A small-molecule ligand and the protein it binds are described below.
Small molecule (SMILES): O=C(O)CCCCCCCCCCCO

Sequence of chain 1.B:
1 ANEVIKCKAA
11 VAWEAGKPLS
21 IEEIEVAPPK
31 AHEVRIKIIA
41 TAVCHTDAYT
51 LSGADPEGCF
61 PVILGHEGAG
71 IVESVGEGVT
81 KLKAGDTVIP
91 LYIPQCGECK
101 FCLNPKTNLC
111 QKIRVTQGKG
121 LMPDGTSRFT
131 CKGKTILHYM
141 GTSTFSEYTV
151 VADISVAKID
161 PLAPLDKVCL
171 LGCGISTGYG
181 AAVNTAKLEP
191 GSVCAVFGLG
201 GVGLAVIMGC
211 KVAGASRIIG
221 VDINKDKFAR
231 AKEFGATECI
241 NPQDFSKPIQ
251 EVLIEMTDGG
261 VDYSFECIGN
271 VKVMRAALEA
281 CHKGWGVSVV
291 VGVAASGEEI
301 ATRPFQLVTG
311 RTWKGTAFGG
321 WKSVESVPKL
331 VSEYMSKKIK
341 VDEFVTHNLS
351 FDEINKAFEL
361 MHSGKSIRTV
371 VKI

Binding-site contacts:
Ligand atom C12 contacts residue LYS283 of chain 1.A at 3.6 Å.
Ligand atom C1 contacts residue CYS173 of chain 1.B at 3.5 Å (hydrophobic).
Ligand atom C10 contacts residue LEU109 of chain 1.B at 4.0 Å (hydrophobic).
Ligand atom C8 contacts residue ILE93 of chain 1.B at 4.0 Å (hydrophobic).
Ligand atom O13 contacts residue CYS44 of chain 1.B at 3.0 Å (h-bond).
Ligand atom O13 contacts residue HIS66 of chain 1.B at 3.5 Å (h-bond).
Ligand atom C2 contacts residue CYS173 of chain 1.B at 4.0 Å (hydrophobic).
Ligand atom O15 contacts residue ARG114 of chain 1.B at 4.2 Å.
Ligand atom O14 contacts residue ARG114 of chain 1.B at 3.0 Å.
Ligand atom C4 contacts residue THR46 of chain 1.B at 3.9 Å.
Ligand atom O13 contacts residue THR46 of chain 1.B at 2.5 Å (h-bond).
Ligand atom C7 contacts residue VAL308 of chain 1.A at 3.9 Å (hydrophobic).
Ligand atom C1 contacts residue ZN1 of chain 1.K at 2.9 Å.
Ligand atom O15 contacts residue LEU109 of chain 1.B at 3.9 Å.
Ligand atom C3 contacts residue THR46 of chain 1.B at 3.6 Å.
Ligand atom C3 contacts residue MET140 of chain 1.B at 3.9 Å (hydrophobic).
Ligand atom C10 contacts residue ILE93 of chain 1.B at 3.8 Å (hydrophobic).
Ligand atom C4 contacts residue VAL293 of chain 1.B at 2.9 Å (hydrophobic).
Ligand atom C3 contacts residue VAL293 of chain 1.B at 4.4 Å (hydrophobic).
Ligand atom C6 contacts residue VAL293 of chain 1.B at 4.1 Å (hydrophobic).
Ligand atom C1 contacts residue CYS44 of chain 1.B at 4.3 Å (hydrophobic).
Ligand atom O13 contacts residue ZN1 of chain 1.K at 2.0 Å.
Ligand atom C2 contacts residue THR46 of chain 1.B at 3.9 Å.
Ligand atom C9 contacts residue ILE93 of chain 1.B at 4.2 Å (hydrophobic).
Ligand atom C1 contacts residue TYR92 of chain 1.B at 4.0 Å (hydrophobic).
Ligand atom C5 contacts residue VAL293 of chain 1.B at 3.1 Å (hydrophobic).
Ligand atom O14 contacts residue GLN111 of chain 1.B at 3.3 Å (h-bond).
Ligand atom C12 contacts residue GLN111 of chain 1.B at 3.5 Å.
Ligand atom O15 contacts residue GLN111 of chain 1.B at 2.9 Å (h-bond).
Ligand atom C2 contacts residue ZN1 of chain 1.K at 3.5 Å.
Ligand atom O14 contacts residue LYS283 of chain 1.A at 2.5 Å (salt-bridge).
Ligand atom C1 contacts residue THR46 of chain 1.B at 3.4 Å.
Ligand atom C8 contacts residue ALA317 of chain 1.B at 3.5 Å (hydrophobic).
Ligand atom O15 contacts residue CYS110 of chain 1.B at 4.0 Å.
Ligand atom C12 contacts residue ARG114 of chain 1.B at 3.8 Å.
Ligand atom C7 contacts residue ALA317 of chain 1.B at 3.8 Å (hydrophobic).
Ligand atom C2 contacts residue MET140 of chain 1.B at 4.2 Å (hydrophobic).
Ligand atom C2 contacts residue TYR92 of chain 1.B at 3.4 Å (hydrophobic).
Ligand atom O15 contacts residue LYS283 of chain 1.A at 4.2 Å.
Ligand atom O13 contacts residue CYS173 of chain 1.B at 3.5 Å (h-bond).

Sequence of chain 1.A:
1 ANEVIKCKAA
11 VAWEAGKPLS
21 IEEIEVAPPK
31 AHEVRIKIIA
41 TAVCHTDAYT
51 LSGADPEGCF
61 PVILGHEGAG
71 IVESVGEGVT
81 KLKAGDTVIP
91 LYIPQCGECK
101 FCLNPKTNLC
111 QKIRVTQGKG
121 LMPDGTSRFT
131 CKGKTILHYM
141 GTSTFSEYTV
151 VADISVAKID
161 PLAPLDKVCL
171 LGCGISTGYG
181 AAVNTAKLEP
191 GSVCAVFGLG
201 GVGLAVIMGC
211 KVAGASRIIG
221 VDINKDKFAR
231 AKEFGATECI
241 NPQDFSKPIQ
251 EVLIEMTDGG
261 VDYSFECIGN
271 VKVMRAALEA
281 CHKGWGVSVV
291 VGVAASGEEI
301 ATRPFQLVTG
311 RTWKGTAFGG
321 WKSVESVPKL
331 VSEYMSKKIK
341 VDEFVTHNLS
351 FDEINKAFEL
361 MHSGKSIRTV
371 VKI